Binding-site contacts:
Ligand atom C7 contacts residue ASP85 of chain 18.A at 4.4 Å.
Ligand atom C3 contacts residue ASN87 of chain 18.A at 3.8 Å.
Ligand atom C8 contacts residue ASN87 of chain 18.A at 4.3 Å.
Ligand atom C6 contacts residue LEU151 of chain 18.A at 3.8 Å (hydrophobic).
Ligand atom C7 contacts residue ASN87 of chain 18.A at 3.1 Å.
Ligand atom C4 contacts residue ASN87 of chain 18.A at 4.2 Å.
Ligand atom O6 contacts residue LEU91 of chain 18.A at 4.1 Å.
Ligand atom C1 contacts residue SER89 of chain 18.A at 4.5 Å.
Ligand atom O5 contacts residue ASN87 of chain 18.A at 2.4 Å (h-bond).
Ligand atom C5 contacts residue ASN87 of chain 18.A at 3.7 Å.
Ligand atom C2 contacts residue ASN87 of chain 18.A at 2.4 Å.
Ligand atom C6 contacts residue LEU91 of chain 18.A at 3.7 Å (hydrophobic).
Ligand atom C1 contacts residue ASN87 of chain 18.A at 1.4 Å.
Ligand atom C5 contacts residue LEU151 of chain 18.A at 4.1 Å (hydrophobic).
Ligand atom N2 contacts residue ASN87 of chain 18.A at 2.8 Å (h-bond).
Ligand atom O7 contacts residue ASN87 of chain 18.A at 3.0 Å (h-bond).
Ligand atom O4 contacts residue LEU151 of chain 18.A at 4.1 Å.
Ligand atom O7 contacts residue ASP85 of chain 18.A at 3.4 Å (salt-bridge).

Sequence of chain 18.A:
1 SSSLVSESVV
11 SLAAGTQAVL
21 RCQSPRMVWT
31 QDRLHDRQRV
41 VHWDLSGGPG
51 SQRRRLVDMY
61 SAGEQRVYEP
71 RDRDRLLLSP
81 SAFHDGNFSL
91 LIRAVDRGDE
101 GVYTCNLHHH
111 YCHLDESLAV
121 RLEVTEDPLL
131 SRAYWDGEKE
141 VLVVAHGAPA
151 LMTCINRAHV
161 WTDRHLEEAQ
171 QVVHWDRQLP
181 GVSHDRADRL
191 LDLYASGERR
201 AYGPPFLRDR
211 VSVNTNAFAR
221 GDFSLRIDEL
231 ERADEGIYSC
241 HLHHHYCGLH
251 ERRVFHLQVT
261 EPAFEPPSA

This small molecule binds to this protein.
Small molecule (SMILES): CC(=O)N[C@@H]1[C@@H](O)[C@H](O)[C@@H](CO)O[C@H]1O